Binding-site contacts:
Ligand atom O5 contacts residue ASN452 of chain 1.B at 2.4 Å (h-bond).
Ligand atom C1 contacts residue VAL455 of chain 1.B at 4.3 Å (hydrophobic).
Ligand atom C6 contacts residue ARG358 of chain 1.B at 3.4 Å.
Ligand atom C8 contacts residue ASN452 of chain 1.B at 4.4 Å.
Ligand atom C1 contacts residue THR454 of chain 1.B at 4.3 Å.
Ligand atom C5 contacts residue ASN452 of chain 1.B at 3.7 Å.
Ligand atom O5 contacts residue ARG358 of chain 1.B at 3.3 Å (salt-bridge).
Ligand atom C7 contacts residue ASN452 of chain 1.B at 3.3 Å.
Ligand atom C8 contacts residue LYS451 of chain 1.B at 4.1 Å.
Ligand atom N2 contacts residue ASN452 of chain 1.B at 2.9 Å (h-bond).
Ligand atom C4 contacts residue ASN452 of chain 1.B at 4.2 Å.
Ligand atom O6 contacts residue ARG358 of chain 1.B at 4.4 Å.
Ligand atom O5 contacts residue VAL455 of chain 1.B at 3.4 Å.
Ligand atom C5 contacts residue VAL455 of chain 1.B at 3.8 Å (hydrophobic).
Ligand atom C3 contacts residue ASN452 of chain 1.B at 3.8 Å.
Ligand atom C1 contacts residue ASN452 of chain 1.B at 1.4 Å.
Ligand atom C5 contacts residue ARG358 of chain 1.B at 4.0 Å.
Ligand atom O7 contacts residue ASN452 of chain 1.B at 3.3 Å (h-bond).
Ligand atom O6 contacts residue VAL455 of chain 1.B at 3.1 Å.
Ligand atom C6 contacts residue VAL455 of chain 1.B at 3.5 Å (hydrophobic).
Ligand atom C1 contacts residue ARG358 of chain 1.B at 4.5 Å.
Ligand atom C2 contacts residue ASN452 of chain 1.B at 2.5 Å.

This small molecule binds to this protein.
Small molecule (SMILES): CC(=O)N[C@@H]1[C@@H](O)[C@H](O)[C@@H](CO)O[C@H]1O

Sequence of chain 1.B:
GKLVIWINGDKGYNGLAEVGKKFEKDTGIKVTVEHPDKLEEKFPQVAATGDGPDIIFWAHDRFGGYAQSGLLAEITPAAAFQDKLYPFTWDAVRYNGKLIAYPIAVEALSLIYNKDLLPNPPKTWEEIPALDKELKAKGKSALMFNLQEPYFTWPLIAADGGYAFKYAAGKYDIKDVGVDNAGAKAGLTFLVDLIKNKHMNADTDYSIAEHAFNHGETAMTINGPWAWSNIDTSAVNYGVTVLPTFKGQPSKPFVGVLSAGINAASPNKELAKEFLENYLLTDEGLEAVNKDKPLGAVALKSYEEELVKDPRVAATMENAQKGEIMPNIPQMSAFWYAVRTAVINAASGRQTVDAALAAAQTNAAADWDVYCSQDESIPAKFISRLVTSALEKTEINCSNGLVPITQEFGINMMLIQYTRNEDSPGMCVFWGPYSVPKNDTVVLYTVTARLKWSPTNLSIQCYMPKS